Sequence of chain 1.G:
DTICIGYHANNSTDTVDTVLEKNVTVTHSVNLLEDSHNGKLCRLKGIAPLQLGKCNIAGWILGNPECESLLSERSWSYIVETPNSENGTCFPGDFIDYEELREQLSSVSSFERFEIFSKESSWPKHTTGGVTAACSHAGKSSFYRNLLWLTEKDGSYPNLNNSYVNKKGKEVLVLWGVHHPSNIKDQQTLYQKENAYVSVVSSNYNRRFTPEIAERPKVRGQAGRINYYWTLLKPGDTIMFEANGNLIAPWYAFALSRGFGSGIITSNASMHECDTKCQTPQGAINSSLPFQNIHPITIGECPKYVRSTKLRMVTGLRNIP

A protein and the small-molecule ligand that binds it are described below.
Small molecule (SMILES): CC(=O)N[C@H]1[C@H](O[C@H]2[C@H](O)[C@@H](NC(C)=O)CO[C@@H]2CO)O[C@H](CO)[C@@H](O)[C@@H]1O

Binding-site contacts:
Ligand atom O7 contacts residue THR15 of chain 1.G at 4.5 Å.
Ligand atom C4 contacts residue ASN23 of chain 1.G at 4.3 Å.
Ligand atom C8 contacts residue ASN23 of chain 1.G at 4.3 Å.
Ligand atom C5 contacts residue ASN23 of chain 1.G at 3.7 Å.
Ligand atom C2 contacts residue ASN23 of chain 1.G at 2.4 Å.
Ligand atom C3 contacts residue ASN23 of chain 1.G at 3.8 Å.
Ligand atom C1 contacts residue ASN23 of chain 1.G at 1.4 Å.
Ligand atom N2 contacts residue ASN23 of chain 1.G at 2.8 Å (h-bond).
Ligand atom C7 contacts residue ASN23 of chain 1.G at 3.2 Å.
Ligand atom O5 contacts residue ASN23 of chain 1.G at 2.4 Å (h-bond).
Ligand atom O7 contacts residue ASN23 of chain 1.G at 3.2 Å (h-bond).
Ligand atom O6 contacts residue ASN23 of chain 1.G at 4.1 Å.